This protein binds this small molecule.
Small molecule (SMILES): CC(=O)N[C@H]1[C@H](O[C@H]2[C@H](O)[C@@H](NC(C)=O)CO[C@@H]2CO)O[C@H](CO)[C@@H](O)[C@@H]1O

Sequence of chain 40.H:
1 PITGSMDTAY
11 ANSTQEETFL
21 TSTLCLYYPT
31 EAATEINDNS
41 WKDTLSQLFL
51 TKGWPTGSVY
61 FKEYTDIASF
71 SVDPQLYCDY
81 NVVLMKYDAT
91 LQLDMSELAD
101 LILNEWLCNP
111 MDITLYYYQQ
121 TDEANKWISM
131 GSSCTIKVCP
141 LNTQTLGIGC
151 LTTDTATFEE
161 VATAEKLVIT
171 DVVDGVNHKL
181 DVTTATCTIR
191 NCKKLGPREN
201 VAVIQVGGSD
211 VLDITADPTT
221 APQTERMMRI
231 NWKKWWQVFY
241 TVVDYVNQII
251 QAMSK

Binding-site contacts:
Ligand atom N2 contacts residue ASN12 of chain 40.H at 3.8 Å.
Ligand atom O7 contacts residue ASN12 of chain 40.H at 3.7 Å.
Ligand atom C1 contacts residue ASN12 of chain 40.H at 2.2 Å.
Ligand atom O5 contacts residue ASN12 of chain 40.H at 2.7 Å (h-bond).
Ligand atom C7 contacts residue ASN12 of chain 40.H at 3.9 Å.
Ligand atom C5 contacts residue ASN12 of chain 40.H at 4.1 Å.
Ligand atom C2 contacts residue ASN12 of chain 40.H at 3.2 Å.